The small molecule below binds the protein below.
Small molecule (SMILES): CC(=O)N[C@@H]1[C@@H](O)[C@H](O)[C@@H](CO)O[C@H]1O

Binding-site contacts:
Ligand atom C7 contacts residue ASN75 of chain 1.A at 3.8 Å.
Ligand atom C5 contacts residue MET107 of chain 1.A at 4.5 Å (hydrophobic).
Ligand atom C4 contacts residue ASN75 of chain 1.A at 4.2 Å.
Ligand atom C1 contacts residue MET107 of chain 1.A at 3.8 Å (hydrophobic).
Ligand atom C5 contacts residue ASN75 of chain 1.A at 3.7 Å.
Ligand atom C8 contacts residue ASN75 of chain 1.A at 4.4 Å.
Ligand atom O7 contacts residue ASN75 of chain 1.A at 3.9 Å.
Ligand atom C3 contacts residue ASN75 of chain 1.A at 3.8 Å.
Ligand atom C1 contacts residue ASN75 of chain 1.A at 1.5 Å.
Ligand atom N2 contacts residue ASN75 of chain 1.A at 2.8 Å (h-bond).
Ligand atom O5 contacts residue ASN75 of chain 1.A at 2.4 Å (h-bond).
Ligand atom O5 contacts residue MET107 of chain 1.A at 3.2 Å.
Ligand atom C1 contacts residue THR77 of chain 1.A at 4.3 Å.
Ligand atom O7 contacts residue HIS74 of chain 1.A at 4.4 Å.
Ligand atom C2 contacts residue ASN75 of chain 1.A at 2.5 Å.

Sequence of chain 1.A:
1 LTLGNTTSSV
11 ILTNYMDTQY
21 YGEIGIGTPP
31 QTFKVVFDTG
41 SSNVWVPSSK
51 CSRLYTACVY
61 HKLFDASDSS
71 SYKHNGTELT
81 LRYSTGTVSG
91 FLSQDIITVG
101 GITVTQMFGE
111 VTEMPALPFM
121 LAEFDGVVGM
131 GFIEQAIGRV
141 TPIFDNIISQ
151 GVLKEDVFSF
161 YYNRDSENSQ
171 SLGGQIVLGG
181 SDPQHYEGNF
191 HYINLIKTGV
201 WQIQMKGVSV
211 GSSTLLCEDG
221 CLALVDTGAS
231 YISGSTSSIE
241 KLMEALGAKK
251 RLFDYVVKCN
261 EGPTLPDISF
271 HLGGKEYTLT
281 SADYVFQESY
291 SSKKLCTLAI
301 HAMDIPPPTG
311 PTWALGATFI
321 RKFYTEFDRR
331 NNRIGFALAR